A protein and the small-molecule ligand that binds it are described below.
Small molecule (SMILES): CC(=O)N[C@H]1[C@H](O[C@H]2[C@H](O)[C@@H](O)[C@H](O[C@H]3[C@H](O)[C@@H](CO)OC[C@@H]3NC(C)=O)O[C@@H]2C(=O)O)O[C@H](CO)[C@@H](O)[C@@H]1O[C@@H]1OC(C(=O)O)=C[C@H](O)[C@H]1O

Binding-site contacts:
Ligand atom C2 contacts residue ARG313 of chain 1.A at 3.5 Å.
Ligand atom C8 contacts residue LYS308 of chain 1.A at 3.8 Å.
Ligand atom C5 contacts residue TYR298 of chain 1.B at 4.0 Å (hydrophobic).
Ligand atom C4 contacts residue LEU255 of chain 1.A at 3.9 Å (hydrophobic).
Ligand atom C2 contacts residue GLN295 of chain 1.B at 3.7 Å.
Ligand atom O5 contacts residue ARG313 of chain 1.A at 3.1 Å (salt-bridge).
Ligand atom O6 contacts residue LEU255 of chain 1.A at 3.0 Å (h-bond).
Ligand atom O5 contacts residue ASN274 of chain 1.C at 3.1 Å (h-bond).
Ligand atom O6A contacts residue LYS259 of chain 1.A at 3.0 Å (salt-bridge).
Ligand atom O6B contacts residue LYS259 of chain 1.A at 2.6 Å (salt-bridge).
Ligand atom O4 contacts residue LEU255 of chain 1.A at 4.0 Å.
Ligand atom O6 contacts residue ASN274 of chain 1.C at 2.2 Å (h-bond).
Ligand atom C1 contacts residue ARG313 of chain 1.A at 3.4 Å.
Ligand atom O6A contacts residue NAG1 of chain 1.L at 3.7 Å.
Ligand atom O6 contacts residue ALA276 of chain 1.C at 3.8 Å.
Ligand atom O3 contacts residue ASN274 of chain 1.C at 3.4 Å (h-bond).
Ligand atom O6 contacts residue ALA275 of chain 1.C at 3.7 Å.
Ligand atom O2 contacts residue GLN295 of chain 1.B at 2.6 Å (h-bond).
Ligand atom O4 contacts residue ARG313 of chain 1.A at 3.5 Å (salt-bridge).
Ligand atom C5 contacts residue ASN274 of chain 1.C at 3.8 Å.
Ligand atom O7 contacts residue ASN274 of chain 1.C at 3.6 Å (h-bond).
Ligand atom C3 contacts residue ASN274 of chain 1.C at 3.7 Å.
Ligand atom O6 contacts residue ALA254 of chain 1.A at 4.0 Å.
Ligand atom O2 contacts residue ARG311 of chain 1.A at 3.5 Å (salt-bridge).
Ligand atom C6 contacts residue ASN274 of chain 1.C at 3.2 Å.
Ligand atom C6 contacts residue TYR298 of chain 1.B at 4.0 Å (hydrophobic).
Ligand atom O6A contacts residue ARG313 of chain 1.A at 3.5 Å (salt-bridge).
Ligand atom C4 contacts residue ARG313 of chain 1.A at 3.9 Å.
Ligand atom C6 contacts residue ARG313 of chain 1.A at 3.9 Å.
Ligand atom O3 contacts residue TYR298 of chain 1.B at 3.8 Å.
Ligand atom O4 contacts residue ASN274 of chain 1.C at 3.3 Å (h-bond).
Ligand atom C3 contacts residue GLN295 of chain 1.B at 4.0 Å.
Ligand atom C7 contacts residue ASN274 of chain 1.C at 3.9 Å.
Ligand atom C6 contacts residue LYS259 of chain 1.A at 3.1 Å.
Ligand atom O3 contacts residue ARG311 of chain 1.A at 3.6 Å.
Ligand atom O6 contacts residue GLY256 of chain 1.A at 3.7 Å.
Ligand atom O3 contacts residue ARG313 of chain 1.A at 3.1 Å (salt-bridge).
Ligand atom C8 contacts residue ARG311 of chain 1.A at 3.8 Å.
Ligand atom O7 contacts residue ALA254 of chain 1.A at 3.5 Å.
Ligand atom O3 contacts residue GLN295 of chain 1.B at 3.4 Å (h-bond).

Sequence of chain 1.B:
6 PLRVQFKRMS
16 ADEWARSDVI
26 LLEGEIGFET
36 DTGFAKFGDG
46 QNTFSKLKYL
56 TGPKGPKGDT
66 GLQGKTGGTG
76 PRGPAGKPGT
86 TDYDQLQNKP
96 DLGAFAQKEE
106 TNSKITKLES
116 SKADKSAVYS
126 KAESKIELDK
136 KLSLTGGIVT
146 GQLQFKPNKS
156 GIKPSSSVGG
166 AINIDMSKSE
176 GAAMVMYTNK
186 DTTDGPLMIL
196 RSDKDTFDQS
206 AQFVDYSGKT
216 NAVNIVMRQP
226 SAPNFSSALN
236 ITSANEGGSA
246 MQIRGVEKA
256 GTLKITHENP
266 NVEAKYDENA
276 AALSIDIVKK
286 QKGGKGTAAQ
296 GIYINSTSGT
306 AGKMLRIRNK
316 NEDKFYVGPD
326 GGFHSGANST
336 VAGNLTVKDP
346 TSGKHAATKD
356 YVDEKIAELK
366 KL

Sequence of chain 1.A:
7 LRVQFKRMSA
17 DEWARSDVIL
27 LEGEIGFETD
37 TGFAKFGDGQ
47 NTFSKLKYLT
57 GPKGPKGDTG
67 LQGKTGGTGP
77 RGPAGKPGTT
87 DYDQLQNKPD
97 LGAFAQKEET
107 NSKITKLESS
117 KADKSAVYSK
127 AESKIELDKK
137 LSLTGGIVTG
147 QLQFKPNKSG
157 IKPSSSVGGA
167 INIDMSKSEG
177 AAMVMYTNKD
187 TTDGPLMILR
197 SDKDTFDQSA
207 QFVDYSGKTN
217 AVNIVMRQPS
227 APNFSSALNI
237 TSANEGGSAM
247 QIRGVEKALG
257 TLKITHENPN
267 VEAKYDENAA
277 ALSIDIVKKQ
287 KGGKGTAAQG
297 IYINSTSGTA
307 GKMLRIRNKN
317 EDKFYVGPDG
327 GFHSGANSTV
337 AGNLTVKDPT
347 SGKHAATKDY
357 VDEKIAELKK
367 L

Sequence of chain 1.C:
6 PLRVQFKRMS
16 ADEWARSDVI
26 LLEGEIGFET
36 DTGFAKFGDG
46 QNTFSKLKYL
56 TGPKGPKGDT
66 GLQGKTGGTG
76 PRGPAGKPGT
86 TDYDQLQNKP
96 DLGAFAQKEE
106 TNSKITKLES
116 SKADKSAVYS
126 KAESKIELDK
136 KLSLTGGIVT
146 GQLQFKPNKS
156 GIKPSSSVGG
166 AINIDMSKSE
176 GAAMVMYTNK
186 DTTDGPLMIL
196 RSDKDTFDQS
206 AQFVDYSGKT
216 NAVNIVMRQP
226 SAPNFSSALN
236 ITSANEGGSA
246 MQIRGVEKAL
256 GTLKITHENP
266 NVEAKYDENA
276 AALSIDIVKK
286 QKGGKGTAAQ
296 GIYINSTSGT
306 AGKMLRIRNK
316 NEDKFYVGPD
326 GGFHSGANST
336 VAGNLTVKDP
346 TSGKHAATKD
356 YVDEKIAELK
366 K